The protein below binds the small molecule below.
Small molecule (SMILES): CC(=O)N[C@@H]1[C@@H](O)[C@H](O)[C@@H](CO)O[C@H]1O

Sequence of chain 1.A:
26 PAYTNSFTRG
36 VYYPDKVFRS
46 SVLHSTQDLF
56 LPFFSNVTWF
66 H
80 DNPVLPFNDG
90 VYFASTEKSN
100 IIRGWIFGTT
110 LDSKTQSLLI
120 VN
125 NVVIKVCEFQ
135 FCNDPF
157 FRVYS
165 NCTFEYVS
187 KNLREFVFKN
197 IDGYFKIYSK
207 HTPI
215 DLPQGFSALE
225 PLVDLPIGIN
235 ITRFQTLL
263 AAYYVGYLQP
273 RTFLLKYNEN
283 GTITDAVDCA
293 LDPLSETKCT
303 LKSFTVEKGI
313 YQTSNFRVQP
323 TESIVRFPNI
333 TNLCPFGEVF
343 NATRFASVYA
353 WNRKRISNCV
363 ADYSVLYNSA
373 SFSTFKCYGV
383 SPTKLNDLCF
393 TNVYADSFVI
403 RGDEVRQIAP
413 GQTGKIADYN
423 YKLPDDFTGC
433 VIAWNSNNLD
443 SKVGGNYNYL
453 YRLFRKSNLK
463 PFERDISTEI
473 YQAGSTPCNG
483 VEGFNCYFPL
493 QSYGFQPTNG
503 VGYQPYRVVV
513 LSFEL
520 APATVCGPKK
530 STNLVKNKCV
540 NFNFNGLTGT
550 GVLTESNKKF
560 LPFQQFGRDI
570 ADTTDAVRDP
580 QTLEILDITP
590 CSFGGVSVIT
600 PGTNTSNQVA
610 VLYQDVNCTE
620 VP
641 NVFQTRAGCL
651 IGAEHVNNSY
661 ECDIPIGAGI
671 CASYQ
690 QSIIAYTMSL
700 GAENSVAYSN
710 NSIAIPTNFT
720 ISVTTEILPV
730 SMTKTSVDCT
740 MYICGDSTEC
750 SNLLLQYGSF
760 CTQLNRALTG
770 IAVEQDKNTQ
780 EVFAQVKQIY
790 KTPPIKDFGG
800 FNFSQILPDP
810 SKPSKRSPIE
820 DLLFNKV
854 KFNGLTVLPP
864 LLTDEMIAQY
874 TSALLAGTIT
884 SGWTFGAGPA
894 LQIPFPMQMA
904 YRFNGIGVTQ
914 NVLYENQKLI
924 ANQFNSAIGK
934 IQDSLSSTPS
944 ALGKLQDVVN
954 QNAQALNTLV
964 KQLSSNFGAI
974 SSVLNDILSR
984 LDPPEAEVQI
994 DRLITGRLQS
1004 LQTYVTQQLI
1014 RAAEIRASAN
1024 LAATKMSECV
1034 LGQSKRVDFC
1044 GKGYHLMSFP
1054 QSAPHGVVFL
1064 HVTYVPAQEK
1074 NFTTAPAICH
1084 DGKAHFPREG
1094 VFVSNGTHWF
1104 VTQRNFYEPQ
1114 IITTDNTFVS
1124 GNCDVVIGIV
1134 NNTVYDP

Binding-site contacts:
Ligand atom C2 contacts residue ASN165 of chain 1.A at 2.5 Å.
Ligand atom N2 contacts residue ASN165 of chain 1.A at 2.9 Å (h-bond).
Ligand atom C4 contacts residue ASN165 of chain 1.A at 4.3 Å.
Ligand atom C1 contacts residue ASN165 of chain 1.A at 1.5 Å.
Ligand atom C5 contacts residue ASN165 of chain 1.A at 3.7 Å.
Ligand atom O5 contacts residue ASN165 of chain 1.A at 2.4 Å (h-bond).
Ligand atom O7 contacts residue ASN165 of chain 1.A at 3.9 Å.
Ligand atom C7 contacts residue ASN165 of chain 1.A at 3.7 Å.
Ligand atom C3 contacts residue ASN165 of chain 1.A at 3.9 Å.